Sequence of chain 1.C:
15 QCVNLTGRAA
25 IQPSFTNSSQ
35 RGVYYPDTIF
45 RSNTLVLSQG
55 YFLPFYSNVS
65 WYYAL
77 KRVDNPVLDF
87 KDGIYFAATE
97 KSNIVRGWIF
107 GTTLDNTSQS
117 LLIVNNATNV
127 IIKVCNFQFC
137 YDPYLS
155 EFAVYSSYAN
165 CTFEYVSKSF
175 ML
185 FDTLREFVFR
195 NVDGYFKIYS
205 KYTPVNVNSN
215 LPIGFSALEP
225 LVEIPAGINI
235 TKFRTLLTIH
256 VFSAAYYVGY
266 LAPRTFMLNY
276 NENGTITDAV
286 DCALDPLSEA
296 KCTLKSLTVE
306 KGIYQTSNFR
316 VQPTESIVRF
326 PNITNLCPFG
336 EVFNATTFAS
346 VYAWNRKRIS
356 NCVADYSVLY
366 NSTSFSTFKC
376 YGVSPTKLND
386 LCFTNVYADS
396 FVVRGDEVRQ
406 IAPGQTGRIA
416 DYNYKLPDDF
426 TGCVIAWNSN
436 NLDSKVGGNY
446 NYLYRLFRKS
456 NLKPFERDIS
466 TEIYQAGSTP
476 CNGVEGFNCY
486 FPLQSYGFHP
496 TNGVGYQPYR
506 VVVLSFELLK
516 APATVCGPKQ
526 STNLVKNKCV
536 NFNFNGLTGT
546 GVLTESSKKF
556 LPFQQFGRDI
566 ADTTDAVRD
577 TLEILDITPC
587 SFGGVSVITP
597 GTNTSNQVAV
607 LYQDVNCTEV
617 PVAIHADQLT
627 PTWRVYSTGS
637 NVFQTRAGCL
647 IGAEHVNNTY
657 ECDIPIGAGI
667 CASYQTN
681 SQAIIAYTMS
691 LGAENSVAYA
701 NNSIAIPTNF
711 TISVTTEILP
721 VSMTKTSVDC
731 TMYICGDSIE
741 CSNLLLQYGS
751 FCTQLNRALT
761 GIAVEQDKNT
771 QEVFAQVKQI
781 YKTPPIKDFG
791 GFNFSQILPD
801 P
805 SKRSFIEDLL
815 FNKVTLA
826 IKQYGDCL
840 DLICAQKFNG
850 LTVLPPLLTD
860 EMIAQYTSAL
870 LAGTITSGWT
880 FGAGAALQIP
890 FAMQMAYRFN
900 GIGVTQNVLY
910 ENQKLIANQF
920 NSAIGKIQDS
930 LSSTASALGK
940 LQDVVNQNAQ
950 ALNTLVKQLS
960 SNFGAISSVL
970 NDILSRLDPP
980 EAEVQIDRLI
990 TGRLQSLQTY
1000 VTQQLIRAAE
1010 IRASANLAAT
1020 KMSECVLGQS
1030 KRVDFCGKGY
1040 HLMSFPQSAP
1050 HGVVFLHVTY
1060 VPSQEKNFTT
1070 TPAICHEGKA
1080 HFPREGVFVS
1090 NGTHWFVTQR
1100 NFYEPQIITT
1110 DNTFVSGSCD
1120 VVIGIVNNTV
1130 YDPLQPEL

Binding-site contacts:
Ligand atom C6 contacts residue ALA698 of chain 1.B at 4.2 Å (hydrophobic).
Ligand atom C5 contacts residue ASN1066 of chain 1.B at 3.6 Å.
Ligand atom C1 contacts residue GLN887 of chain 1.C at 4.5 Å.
Ligand atom C8 contacts residue LYS1065 of chain 1.B at 4.2 Å.
Ligand atom C1 contacts residue ASN1066 of chain 1.B at 1.4 Å.
Ligand atom O5 contacts residue ASN1066 of chain 1.B at 2.3 Å (h-bond).
Ligand atom C5 contacts residue ALA698 of chain 1.B at 3.9 Å (hydrophobic).
Ligand atom C3 contacts residue ASN1066 of chain 1.B at 3.8 Å.
Ligand atom N2 contacts residue ASN1066 of chain 1.B at 3.0 Å (h-bond).
Ligand atom C4 contacts residue ASN1066 of chain 1.B at 4.2 Å.
Ligand atom C2 contacts residue ASN1066 of chain 1.B at 2.5 Å.
Ligand atom C8 contacts residue GLU1064 of chain 1.B at 3.6 Å.
Ligand atom C7 contacts residue ASN1066 of chain 1.B at 4.0 Å.
Ligand atom C8 contacts residue ASN1066 of chain 1.B at 4.2 Å.

Sequence of chain 1.B:
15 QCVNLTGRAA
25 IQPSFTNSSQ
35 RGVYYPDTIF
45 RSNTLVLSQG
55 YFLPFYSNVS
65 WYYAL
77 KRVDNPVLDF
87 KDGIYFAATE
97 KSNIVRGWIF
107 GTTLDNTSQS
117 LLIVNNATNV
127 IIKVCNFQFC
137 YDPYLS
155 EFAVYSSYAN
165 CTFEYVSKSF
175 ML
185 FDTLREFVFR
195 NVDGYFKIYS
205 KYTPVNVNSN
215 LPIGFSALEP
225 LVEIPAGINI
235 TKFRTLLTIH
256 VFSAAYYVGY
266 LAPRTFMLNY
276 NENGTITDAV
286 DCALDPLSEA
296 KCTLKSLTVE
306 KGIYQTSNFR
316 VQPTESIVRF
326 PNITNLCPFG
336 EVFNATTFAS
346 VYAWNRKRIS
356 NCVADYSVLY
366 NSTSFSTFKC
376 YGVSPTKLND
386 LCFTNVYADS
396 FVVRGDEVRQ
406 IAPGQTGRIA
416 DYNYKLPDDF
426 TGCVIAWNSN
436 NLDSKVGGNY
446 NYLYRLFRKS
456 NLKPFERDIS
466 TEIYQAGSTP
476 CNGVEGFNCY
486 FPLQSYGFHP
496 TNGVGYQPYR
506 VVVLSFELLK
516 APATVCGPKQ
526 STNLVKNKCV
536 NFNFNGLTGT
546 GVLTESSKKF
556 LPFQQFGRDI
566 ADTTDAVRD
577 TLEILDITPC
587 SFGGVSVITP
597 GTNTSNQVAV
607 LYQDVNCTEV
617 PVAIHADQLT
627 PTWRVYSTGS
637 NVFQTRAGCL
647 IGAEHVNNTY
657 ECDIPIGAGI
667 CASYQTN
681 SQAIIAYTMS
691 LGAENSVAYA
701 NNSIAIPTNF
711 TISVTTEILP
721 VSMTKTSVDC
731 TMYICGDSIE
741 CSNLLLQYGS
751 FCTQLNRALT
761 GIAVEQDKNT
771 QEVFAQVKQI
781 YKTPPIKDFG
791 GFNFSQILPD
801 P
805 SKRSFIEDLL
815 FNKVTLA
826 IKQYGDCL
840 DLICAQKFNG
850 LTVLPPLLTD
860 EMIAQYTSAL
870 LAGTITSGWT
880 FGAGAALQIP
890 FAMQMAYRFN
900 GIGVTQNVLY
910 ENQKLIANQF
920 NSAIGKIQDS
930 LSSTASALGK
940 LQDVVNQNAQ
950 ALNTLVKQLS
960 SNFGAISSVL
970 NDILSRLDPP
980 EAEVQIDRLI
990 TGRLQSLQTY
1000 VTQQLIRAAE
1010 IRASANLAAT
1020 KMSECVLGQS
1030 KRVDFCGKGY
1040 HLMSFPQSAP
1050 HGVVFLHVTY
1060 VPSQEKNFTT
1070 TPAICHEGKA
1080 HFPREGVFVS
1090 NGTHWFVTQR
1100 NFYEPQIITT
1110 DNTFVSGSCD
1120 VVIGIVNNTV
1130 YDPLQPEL

This protein binds this small molecule.
Small molecule (SMILES): CC(=O)N[C@@H]1[C@@H](O)[C@H](O)[C@@H](CO)O[C@H]1O